Binding-site contacts:
Ligand atom O5 contacts residue ASN37 of chain 1.B at 2.4 Å (h-bond).
Ligand atom O7 contacts residue PHE32 of chain 1.B at 4.0 Å.
Ligand atom C2 contacts residue ASN37 of chain 1.B at 2.5 Å.
Ligand atom C3 contacts residue ASN37 of chain 1.B at 3.8 Å.
Ligand atom C5 contacts residue ASN37 of chain 1.B at 3.7 Å.
Ligand atom C7 contacts residue ASN37 of chain 1.B at 3.4 Å.
Ligand atom N2 contacts residue ASN37 of chain 1.B at 2.9 Å (h-bond).
Ligand atom C1 contacts residue ASN37 of chain 1.B at 1.4 Å.
Ligand atom O5 contacts residue PHE32 of chain 1.B at 4.2 Å.
Ligand atom O6 contacts residue PHE32 of chain 1.B at 4.3 Å.
Ligand atom O7 contacts residue ASN37 of chain 1.B at 3.6 Å (h-bond).
Ligand atom C4 contacts residue ASN37 of chain 1.B at 4.2 Å.
Ligand atom C8 contacts residue ASN37 of chain 1.B at 4.5 Å.

A small-molecule ligand and the protein it binds are described below.
Small molecule (SMILES): CC(=O)N[C@@H]1[C@@H](O)[C@H](O)[C@@H](CO)O[C@H]1O

Sequence of chain 1.B:
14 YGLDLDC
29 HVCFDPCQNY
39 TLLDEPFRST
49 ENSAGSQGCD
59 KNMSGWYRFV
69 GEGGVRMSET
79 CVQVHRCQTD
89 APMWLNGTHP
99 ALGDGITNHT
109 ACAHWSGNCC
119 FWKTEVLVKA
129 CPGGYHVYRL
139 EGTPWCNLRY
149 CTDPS